Sequence of chain 1.A:
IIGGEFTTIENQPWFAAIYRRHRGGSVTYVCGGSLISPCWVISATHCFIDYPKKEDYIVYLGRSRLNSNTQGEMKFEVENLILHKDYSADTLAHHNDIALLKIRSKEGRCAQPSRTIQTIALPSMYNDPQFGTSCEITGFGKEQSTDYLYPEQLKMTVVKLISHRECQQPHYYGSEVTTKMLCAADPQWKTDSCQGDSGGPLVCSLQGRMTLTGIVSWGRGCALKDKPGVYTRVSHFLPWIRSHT

Binding-site contacts:
Ligand atom N4 contacts residue GLY221 of chain 1.A at 2.8 Å (h-bond).
Ligand atom C5 contacts residue GLN195 of chain 1.A at 3.7 Å.
Ligand atom O1 contacts residue VAL216 of chain 1.A at 3.8 Å.
Ligand atom C9 contacts residue CYS194 of chain 1.A at 3.8 Å (hydrophobic).
Ligand atom C13 contacts residue GLY221 of chain 1.A at 3.9 Å.
Ligand atom N8 contacts residue GLY221 of chain 1.A at 3.7 Å.
Ligand atom C16 contacts residue ARG220 of chain 1.A at 3.0 Å.
Ligand atom N3 contacts residue SER193 of chain 1.A at 3.7 Å.
Ligand atom N2 contacts residue VAL216 of chain 1.A at 3.8 Å.
Ligand atom C17 contacts residue SER145 of chain 1.A at 3.8 Å.
Ligand atom O3 contacts residue CYS194 of chain 1.A at 3.6 Å (h-bond).
Ligand atom N1 contacts residue GLN195 of chain 1.A at 3.8 Å.
Ligand atom N9 contacts residue SER198 of chain 1.A at 3.8 Å.
Ligand atom O3 contacts residue CYS222 of chain 1.A at 3.5 Å (h-bond).
Ligand atom N4 contacts residue ASP192 of chain 1.A at 3.0 Å (salt-bridge).
Ligand atom N3 contacts residue GLY221 of chain 1.A at 3.1 Å (h-bond).
Ligand atom N5 contacts residue SER193 of chain 1.A at 2.9 Å (h-bond).
Ligand atom C13 contacts residue GLY219 of chain 1.A at 3.4 Å.
Ligand atom N2 contacts residue SER198 of chain 1.A at 3.1 Å (h-bond).
Ligand atom N3 contacts residue GLY219 of chain 1.A at 3.7 Å.
Ligand atom C15 contacts residue CYS222 of chain 1.A at 3.8 Å (hydrophobic).
Ligand atom N4 contacts residue CYS222 of chain 1.A at 3.7 Å.
Ligand atom N9 contacts residue GLN195 of chain 1.A at 3.7 Å.
Ligand atom C14 contacts residue GLY221 of chain 1.A at 3.6 Å.
Ligand atom N5 contacts residue GLY229 of chain 1.A at 3.3 Å.
Ligand atom C17 contacts residue GLN195 of chain 1.A at 3.5 Å.
Ligand atom N5 contacts residue ASP192 of chain 1.A at 3.1 Å (salt-bridge).
Ligand atom C16 contacts residue GLY221 of chain 1.A at 3.5 Å.
Ligand atom N4 contacts residue GLY219 of chain 1.A at 3.8 Å.
Ligand atom N6 contacts residue GLY221 of chain 1.A at 3.4 Å (h-bond).
Ligand atom N2 contacts residue CYS194 of chain 1.A at 3.8 Å.
Ligand atom C12 contacts residue GLY221 of chain 1.A at 3.4 Å.
Ligand atom O1 contacts residue SER193 of chain 1.A at 3.3 Å (h-bond).
Ligand atom C12 contacts residue SER193 of chain 1.A at 3.4 Å.
Ligand atom C7 contacts residue GLN195 of chain 1.A at 3.8 Å.
Ligand atom C17 contacts residue CYS194 of chain 1.A at 3.5 Å (hydrophobic).
Ligand atom O3 contacts residue GLN195 of chain 1.A at 3.3 Å.
Ligand atom O2 contacts residue ARG220 of chain 1.A at 3.9 Å.
Ligand atom C12 contacts residue ASP192 of chain 1.A at 3.5 Å.
Ligand atom C11 contacts residue GLY219 of chain 1.A at 3.9 Å.

The protein below binds the small molecule below.
Small molecule (SMILES): [H]/N=C(/N)NC(=O)c1nc(-c2cnc(OC)nc2OC)c(N2CCCCCC2)nc1N